This small molecule binds to this protein.
Small molecule (SMILES): Nc1nc(=O)c2cc(CNc3ccc(C(=O)N[C@H](CCC(=O)O)C(=O)O)cc3)ccc2[nH]1

Sequence of chain 1.F:
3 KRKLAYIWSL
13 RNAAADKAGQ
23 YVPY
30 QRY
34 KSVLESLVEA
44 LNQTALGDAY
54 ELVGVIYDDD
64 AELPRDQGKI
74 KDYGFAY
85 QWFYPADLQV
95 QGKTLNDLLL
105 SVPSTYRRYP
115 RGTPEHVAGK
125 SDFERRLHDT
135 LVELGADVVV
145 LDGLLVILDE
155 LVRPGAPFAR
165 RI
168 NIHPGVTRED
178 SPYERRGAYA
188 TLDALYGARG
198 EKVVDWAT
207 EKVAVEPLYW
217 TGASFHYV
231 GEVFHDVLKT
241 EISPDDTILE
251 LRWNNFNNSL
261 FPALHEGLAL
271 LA

Binding-site contacts:
Ligand atom C17 contacts residue LYS72 of chain 1.F at 4.1 Å.
Ligand atom C12 contacts residue GLY71 of chain 1.F at 4.0 Å.
Ligand atom C12 contacts residue LYS72 of chain 1.F at 4.0 Å.
Ligand atom O31 contacts residue ASP75 of chain 1.F at 2.6 Å (salt-bridge).
Ligand atom C20 contacts residue ASP75 of chain 1.F at 4.1 Å.
Ligand atom C05 contacts residue ARG68 of chain 1.F at 3.5 Å.
Ligand atom N18 contacts residue LYS72 of chain 1.F at 4.4 Å.
Ligand atom C16 contacts residue GLY71 of chain 1.F at 2.5 Å.
Ligand atom C30 contacts residue ASP75 of chain 1.F at 3.6 Å.
Ligand atom C13 contacts residue LYS72 of chain 1.F at 4.3 Å.
Ligand atom C15 contacts residue GLY71 of chain 1.F at 3.1 Å.
Ligand atom C15 contacts residue LYS72 of chain 1.F at 3.6 Å.
Ligand atom C14 contacts residue GLY71 of chain 1.F at 4.3 Å.
Ligand atom O08 contacts residue ARG68 of chain 1.F at 3.9 Å.
Ligand atom C16 contacts residue LYS72 of chain 1.F at 3.7 Å.
Ligand atom C07 contacts residue ARG68 of chain 1.F at 3.6 Å.
Ligand atom O32 contacts residue LYS72 of chain 1.F at 4.0 Å.
Ligand atom C21 contacts residue ASP75 of chain 1.F at 3.1 Å.
Ligand atom C17 contacts residue GLY71 of chain 1.F at 3.2 Å.
Ligand atom O09 contacts residue ARG68 of chain 1.F at 3.6 Å.
Ligand atom C22 contacts residue ASP75 of chain 1.F at 3.9 Å.
Ligand atom N18 contacts residue ASP75 of chain 1.F at 4.4 Å.
Ligand atom C14 contacts residue LYS72 of chain 1.F at 4.3 Å.
Ligand atom C06 contacts residue ARG68 of chain 1.F at 4.0 Å.
Ligand atom C19 contacts residue ASP75 of chain 1.F at 4.1 Å.
Ligand atom C11 contacts residue LYS72 of chain 1.F at 4.2 Å.
Ligand atom N18 contacts residue GLY71 of chain 1.F at 3.5 Å (h-bond).